Sequence of chain 1.B:
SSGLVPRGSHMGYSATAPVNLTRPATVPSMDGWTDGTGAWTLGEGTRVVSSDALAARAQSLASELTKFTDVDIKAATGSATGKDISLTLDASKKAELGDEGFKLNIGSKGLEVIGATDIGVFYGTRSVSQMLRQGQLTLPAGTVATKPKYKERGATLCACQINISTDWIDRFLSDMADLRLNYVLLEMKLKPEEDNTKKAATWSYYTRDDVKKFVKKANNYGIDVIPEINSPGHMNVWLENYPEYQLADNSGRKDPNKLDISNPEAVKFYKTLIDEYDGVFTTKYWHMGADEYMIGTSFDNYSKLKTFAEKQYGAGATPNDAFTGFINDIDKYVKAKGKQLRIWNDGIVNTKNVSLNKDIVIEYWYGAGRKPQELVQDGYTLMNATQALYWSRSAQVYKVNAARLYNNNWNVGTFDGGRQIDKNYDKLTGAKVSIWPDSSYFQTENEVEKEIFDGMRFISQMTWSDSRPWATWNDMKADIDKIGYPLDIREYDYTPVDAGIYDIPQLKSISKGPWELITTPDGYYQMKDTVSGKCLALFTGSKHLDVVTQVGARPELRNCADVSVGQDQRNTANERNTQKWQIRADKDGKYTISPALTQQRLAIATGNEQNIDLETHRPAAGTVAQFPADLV

A protein and the small-molecule ligand that binds it are described below.
Small molecule (SMILES): OC[C@H]1O[C@@H](O)[C@H](O)[C@@H](O)[C@H]1O

Binding-site contacts:
Ligand atom O3 contacts residue HIS244 of chain 1.B at 3.3 Å.
Ligand atom C4 contacts residue CYS170 of chain 1.B at 3.8 Å (hydrophobic).
Ligand atom O6 contacts residue LEU555 of chain 1.B at 4.1 Å.
Ligand atom O3 contacts residue GLU197 of chain 1.B at 2.5 Å (salt-bridge).
Ligand atom O2 contacts residue GLU197 of chain 1.B at 4.1 Å.
Ligand atom C4 contacts residue NGT1 of chain 1.J at 4.2 Å.
Ligand atom C5 contacts residue CYS168 of chain 1.B at 3.9 Å (hydrophobic).
Ligand atom C6 contacts residue NGT1 of chain 1.J at 4.2 Å.
Ligand atom C3 contacts residue ASN240 of chain 1.B at 3.9 Å.
Ligand atom O3 contacts residue ASN240 of chain 1.B at 3.0 Å (h-bond).
Ligand atom O4 contacts residue HIS244 of chain 1.B at 3.7 Å.
Ligand atom O5 contacts residue ASP448 of chain 1.B at 3.9 Å.
Ligand atom C4 contacts residue GLU197 of chain 1.B at 3.8 Å.
Ligand atom C6 contacts residue GLN171 of chain 1.B at 4.0 Å.
Ligand atom C3 contacts residue GLU197 of chain 1.B at 3.1 Å.
Ligand atom O6 contacts residue NGT1 of chain 1.J at 3.4 Å (h-bond).
Ligand atom C2 contacts residue NGT1 of chain 1.J at 2.4 Å.
Ligand atom O2 contacts residue ASN240 of chain 1.B at 2.9 Å (h-bond).
Ligand atom C2 contacts residue ASN240 of chain 1.B at 3.8 Å.
Ligand atom C6 contacts residue PRO447 of chain 1.B at 4.0 Å (hydrophobic).
Ligand atom C5 contacts residue CYS170 of chain 1.B at 3.9 Å (hydrophobic).
Ligand atom O2 contacts residue HIS244 of chain 1.B at 3.7 Å.
Ligand atom C6 contacts residue ASP448 of chain 1.B at 3.9 Å.
Ligand atom O2 contacts residue ASP301 of chain 1.B at 2.9 Å (salt-bridge).
Ligand atom C6 contacts residue CYS170 of chain 1.B at 3.9 Å (hydrophobic).
Ligand atom O4 contacts residue GLN171 of chain 1.B at 3.1 Å (h-bond).
Ligand atom C1 contacts residue TRP446 of chain 1.B at 3.8 Å (hydrophobic).
Ligand atom C5 contacts residue NGT1 of chain 1.J at 3.6 Å.
Ligand atom C3 contacts residue CYS168 of chain 1.B at 4.2 Å (hydrophobic).
Ligand atom C3 contacts residue NGT1 of chain 1.J at 3.8 Å.
Ligand atom C2 contacts residue ASP301 of chain 1.B at 4.0 Å.
Ligand atom O5 contacts residue NGT1 of chain 1.J at 2.3 Å (h-bond).
Ligand atom O6 contacts residue ASP448 of chain 1.B at 2.9 Å (salt-bridge).
Ligand atom C4 contacts residue CYS168 of chain 1.B at 3.9 Å (hydrophobic).
Ligand atom C6 contacts residue LEU555 of chain 1.B at 3.9 Å (hydrophobic).
Ligand atom C1 contacts residue NGT1 of chain 1.J at 1.4 Å.
Ligand atom C4 contacts residue GLN171 of chain 1.B at 4.2 Å.
Ligand atom O2 contacts residue NGT1 of chain 1.J at 2.9 Å (h-bond).
Ligand atom C2 contacts residue HIS244 of chain 1.B at 3.8 Å.
Ligand atom O6 contacts residue PRO447 of chain 1.B at 3.4 Å.